Sequence of chain 4.F:
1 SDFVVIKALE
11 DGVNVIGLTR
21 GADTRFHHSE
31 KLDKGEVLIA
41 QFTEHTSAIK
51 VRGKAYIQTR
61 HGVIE

Binding-site contacts:
Ligand atom CZ3 contacts residue GLY17 of chain 4.F at 3.6 Å.
Ligand atom N contacts residue GLY21 of chain 4.E at 2.8 Å (h-bond).
Ligand atom OXT contacts residue HIS45 of chain 4.F at 3.8 Å.
Ligand atom NE1 contacts residue ALA40 of chain 4.F at 3.8 Å.
Ligand atom CE3 contacts residue HIS27 of chain 4.F at 4.0 Å.
Ligand atom O contacts residue GLY21 of chain 4.E at 3.0 Å (h-bond).
Ligand atom CD1 contacts residue GLN41 of chain 4.F at 3.6 Å.
Ligand atom OXT contacts residue GLY21 of chain 4.E at 4.0 Å.
Ligand atom CB contacts residue THR24 of chain 4.E at 3.5 Å.
Ligand atom C contacts residue SER47 of chain 4.E at 3.5 Å.
Ligand atom CZ2 contacts residue THR46 of chain 4.F at 3.9 Å.
Ligand atom O contacts residue SER47 of chain 4.E at 2.9 Å (h-bond).
Ligand atom CB contacts residue THR19 of chain 4.E at 3.7 Å.
Ligand atom N contacts residue THR24 of chain 4.E at 2.8 Å (h-bond).
Ligand atom CE3 contacts residue HIS28 of chain 4.F at 4.0 Å.
Ligand atom OXT contacts residue THR43 of chain 4.F at 2.6 Å (h-bond).
Ligand atom CE2 contacts residue GLN41 of chain 4.F at 3.9 Å.
Ligand atom CG contacts residue SER47 of chain 4.E at 3.8 Å.
Ligand atom CA contacts residue THR19 of chain 4.E at 3.8 Å.
Ligand atom NE1 contacts residue GLN41 of chain 4.F at 2.8 Å (h-bond).
Ligand atom CA contacts residue GLY21 of chain 4.E at 3.5 Å.
Ligand atom CD2 contacts residue THR46 of chain 4.F at 4.0 Å.
Ligand atom CZ3 contacts residue HIS28 of chain 4.F at 4.0 Å.
Ligand atom CH2 contacts residue GLY17 of chain 4.F at 3.5 Å.
Ligand atom C contacts residue GLY21 of chain 4.E at 3.4 Å.
Ligand atom CD1 contacts residue SER47 of chain 4.E at 3.5 Å.
Ligand atom CA contacts residue THR24 of chain 4.E at 3.2 Å.
Ligand atom CB contacts residue SER47 of chain 4.E at 3.4 Å.
Ligand atom C contacts residue THR46 of chain 4.F at 3.9 Å.
Ligand atom O contacts residue ARG20 of chain 4.E at 3.5 Å.
Ligand atom CZ2 contacts residue ALA40 of chain 4.F at 3.9 Å (hydrophobic).
Ligand atom CA contacts residue SER47 of chain 4.E at 3.9 Å.
Ligand atom O contacts residue THR19 of chain 4.E at 4.0 Å.
Ligand atom CZ2 contacts residue ILE49 of chain 4.F at 3.9 Å (hydrophobic).
Ligand atom O contacts residue THR43 of chain 4.F at 3.6 Å.
Ligand atom N contacts residue ASP23 of chain 4.E at 3.1 Å (salt-bridge).
Ligand atom C contacts residue THR43 of chain 4.F at 3.5 Å.
Ligand atom CD1 contacts residue THR43 of chain 4.F at 3.9 Å.
Ligand atom OXT contacts residue THR46 of chain 4.F at 2.8 Å (h-bond).
Ligand atom N contacts residue THR19 of chain 4.E at 2.8 Å (h-bond).

This protein binds this small molecule.
Small molecule (SMILES): N[C@@H](Cc1c[nH]c2ccccc12)C(=O)O

Sequence of chain 4.E:
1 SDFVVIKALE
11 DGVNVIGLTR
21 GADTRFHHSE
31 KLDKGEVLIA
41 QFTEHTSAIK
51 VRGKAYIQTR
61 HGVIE